Binding-site contacts:
Ligand atom C5 contacts residue SER89 of chain 31.D at 3.3 Å.
Ligand atom O7 contacts residue ASN87 of chain 31.D at 4.1 Å.
Ligand atom C1 contacts residue ASN87 of chain 31.D at 1.4 Å.
Ligand atom C5 contacts residue LEU151 of chain 31.D at 3.8 Å (hydrophobic).
Ligand atom N2 contacts residue ILE155 of chain 31.D at 4.1 Å.
Ligand atom C7 contacts residue ASN87 of chain 31.D at 3.8 Å.
Ligand atom C3 contacts residue LEU151 of chain 31.D at 4.2 Å (hydrophobic).
Ligand atom C3 contacts residue ASN87 of chain 31.D at 3.8 Å.
Ligand atom C5 contacts residue ASN87 of chain 31.D at 3.7 Å.
Ligand atom O5 contacts residue ASN87 of chain 31.D at 2.3 Å (h-bond).
Ligand atom C6 contacts residue SER89 of chain 31.D at 3.6 Å.
Ligand atom O4 contacts residue LEU151 of chain 31.D at 3.3 Å.
Ligand atom C6 contacts residue LEU151 of chain 31.D at 3.7 Å (hydrophobic).
Ligand atom N2 contacts residue ASN87 of chain 31.D at 2.9 Å (h-bond).
Ligand atom C4 contacts residue LEU151 of chain 31.D at 4.0 Å (hydrophobic).
Ligand atom C1 contacts residue SER89 of chain 31.D at 3.3 Å.
Ligand atom O5 contacts residue SER89 of chain 31.D at 2.8 Å (h-bond).
Ligand atom C6 contacts residue LEU91 of chain 31.D at 4.2 Å (hydrophobic).
Ligand atom C2 contacts residue ASN87 of chain 31.D at 2.4 Å.
Ligand atom C4 contacts residue ASN87 of chain 31.D at 4.2 Å.
Ligand atom C8 contacts residue ILE155 of chain 31.D at 3.7 Å (hydrophobic).
Ligand atom C7 contacts residue ILE155 of chain 31.D at 4.3 Å (hydrophobic).
Ligand atom O6 contacts residue LEU91 of chain 31.D at 4.0 Å.
Ligand atom O6 contacts residue LEU151 of chain 31.D at 3.4 Å.
Ligand atom O6 contacts residue SER89 of chain 31.D at 2.8 Å (h-bond).

Sequence of chain 31.D:
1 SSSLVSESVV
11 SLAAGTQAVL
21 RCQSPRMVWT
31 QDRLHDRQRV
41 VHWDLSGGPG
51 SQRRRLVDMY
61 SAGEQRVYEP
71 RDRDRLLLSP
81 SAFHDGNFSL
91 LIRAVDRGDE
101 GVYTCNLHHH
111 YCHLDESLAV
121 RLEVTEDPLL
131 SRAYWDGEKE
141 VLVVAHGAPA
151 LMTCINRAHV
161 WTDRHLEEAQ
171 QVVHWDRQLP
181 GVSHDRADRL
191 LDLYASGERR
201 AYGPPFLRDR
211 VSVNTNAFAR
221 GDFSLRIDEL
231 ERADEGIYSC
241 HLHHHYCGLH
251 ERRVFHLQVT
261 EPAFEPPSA

The small molecule below binds the protein below.
Small molecule (SMILES): CC(=O)N[C@@H]1[C@@H](O)[C@H](O)[C@@H](CO)O[C@H]1O